Sequence of chain 1.B:
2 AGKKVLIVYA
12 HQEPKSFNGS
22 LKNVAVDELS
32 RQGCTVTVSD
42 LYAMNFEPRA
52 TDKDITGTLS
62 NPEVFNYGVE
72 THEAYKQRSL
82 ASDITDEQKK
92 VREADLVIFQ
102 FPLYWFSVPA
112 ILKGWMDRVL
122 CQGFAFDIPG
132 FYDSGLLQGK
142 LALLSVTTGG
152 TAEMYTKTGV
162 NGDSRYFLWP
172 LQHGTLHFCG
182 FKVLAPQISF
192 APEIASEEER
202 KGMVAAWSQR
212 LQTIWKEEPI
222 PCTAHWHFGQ

Binding-site contacts:
Ligand atom C8 contacts residue TYR156 of chain 1.B at 4.0 Å (hydrophobic).
Ligand atom N10 contacts residue GLY151 of chain 1.B at 3.7 Å.
Ligand atom C5 contacts residue FAD1 of chain 1.G at 3.6 Å.
Ligand atom C1 contacts residue PHE179 of chain 1.A at 4.1 Å (hydrophobic).
Ligand atom O11 contacts residue FAD1 of chain 1.G at 3.2 Å (h-bond).
Ligand atom C9 contacts residue ASN162 of chain 1.B at 3.7 Å.
Ligand atom C14 contacts residue FAD1 of chain 1.G at 3.5 Å.
Ligand atom N10 contacts residue FAD1 of chain 1.G at 3.7 Å.
Ligand atom C8 contacts residue ASN162 of chain 1.B at 3.9 Å.
Ligand atom C6 contacts residue PHE127 of chain 1.A at 4.0 Å (hydrophobic).
Ligand atom C4 contacts residue FAD1 of chain 1.G at 3.8 Å.
Ligand atom C6 contacts residue FAD1 of chain 1.G at 3.5 Å.
Ligand atom C9 contacts residue GLY151 of chain 1.B at 4.0 Å.
Ligand atom C15 contacts residue TRP106 of chain 1.B at 4.1 Å (hydrophobic).
Ligand atom O11 contacts residue TRP106 of chain 1.B at 3.9 Å.
Ligand atom C3 contacts residue FAD1 of chain 1.G at 3.5 Å.
Ligand atom C1 contacts residue FAD1 of chain 1.G at 3.4 Å.
Ligand atom O17 contacts residue GLY151 of chain 1.B at 3.4 Å.
Ligand atom C8 contacts residue PHE179 of chain 1.A at 3.5 Å (hydrophobic).
Ligand atom O17 contacts residue ASN162 of chain 1.B at 2.9 Å (h-bond).
Ligand atom C14 contacts residue TRP106 of chain 1.B at 3.4 Å (hydrophobic).
Ligand atom C15 contacts residue PHE179 of chain 1.A at 3.5 Å (hydrophobic).
Ligand atom C15 contacts residue FAD1 of chain 1.G at 3.2 Å.
Ligand atom C16 contacts residue GLY151 of chain 1.B at 3.1 Å.
Ligand atom N10 contacts residue GLY150 of chain 1.B at 4.1 Å.
Ligand atom C2 contacts residue FAD1 of chain 1.G at 3.6 Å.
Ligand atom C13 contacts residue FAD1 of chain 1.G at 4.1 Å.
Ligand atom O17 contacts residue TYR156 of chain 1.B at 4.2 Å.
Ligand atom C13 contacts residue GLY150 of chain 1.B at 3.6 Å.
Ligand atom O12 contacts residue GLY150 of chain 1.B at 3.6 Å.
Ligand atom C8 contacts residue FAD1 of chain 1.G at 3.5 Å.
Ligand atom C9 contacts residue FAD1 of chain 1.G at 3.5 Å.
Ligand atom C16 contacts residue FAD1 of chain 1.G at 4.1 Å.
Ligand atom O17 contacts residue FAD1 of chain 1.G at 3.8 Å.
Ligand atom O11 contacts residue PHE179 of chain 1.A at 3.9 Å.
Ligand atom C7 contacts residue PHE179 of chain 1.A at 3.4 Å (hydrophobic).
Ligand atom C14 contacts residue PHE127 of chain 1.A at 3.6 Å (hydrophobic).
Ligand atom C2 contacts residue PHE179 of chain 1.A at 3.7 Å (hydrophobic).
Ligand atom C7 contacts residue FAD1 of chain 1.G at 3.4 Å.
Ligand atom C16 contacts residue GLY150 of chain 1.B at 3.2 Å.

Sequence of chain 1.A:
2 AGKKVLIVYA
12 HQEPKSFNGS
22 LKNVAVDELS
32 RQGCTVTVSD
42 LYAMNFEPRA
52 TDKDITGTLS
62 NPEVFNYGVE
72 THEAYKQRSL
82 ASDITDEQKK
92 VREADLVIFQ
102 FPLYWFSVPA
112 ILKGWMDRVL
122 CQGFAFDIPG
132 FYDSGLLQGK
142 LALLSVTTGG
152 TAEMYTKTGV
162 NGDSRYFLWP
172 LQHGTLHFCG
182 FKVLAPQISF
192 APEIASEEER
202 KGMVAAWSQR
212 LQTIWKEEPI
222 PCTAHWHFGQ

The protein below binds the small molecule below.
Small molecule (SMILES): COc1ccc(OC)c2c1c(C)cc(=O)n2C